Sequence of chain 2.B:
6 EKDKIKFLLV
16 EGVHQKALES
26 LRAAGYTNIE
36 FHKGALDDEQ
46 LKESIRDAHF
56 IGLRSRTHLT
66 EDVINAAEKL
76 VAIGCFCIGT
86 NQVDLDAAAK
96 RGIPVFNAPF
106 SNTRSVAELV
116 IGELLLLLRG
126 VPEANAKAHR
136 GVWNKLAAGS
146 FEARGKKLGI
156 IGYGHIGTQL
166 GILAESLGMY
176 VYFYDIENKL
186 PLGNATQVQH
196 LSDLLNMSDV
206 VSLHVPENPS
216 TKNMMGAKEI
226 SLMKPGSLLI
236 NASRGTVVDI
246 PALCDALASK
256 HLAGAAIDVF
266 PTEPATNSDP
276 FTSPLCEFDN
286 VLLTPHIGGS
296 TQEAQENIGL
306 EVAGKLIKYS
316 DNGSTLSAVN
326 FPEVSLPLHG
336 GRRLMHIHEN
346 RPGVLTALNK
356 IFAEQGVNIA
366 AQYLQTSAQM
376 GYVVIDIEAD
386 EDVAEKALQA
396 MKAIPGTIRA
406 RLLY

Sequence of chain 1.A:
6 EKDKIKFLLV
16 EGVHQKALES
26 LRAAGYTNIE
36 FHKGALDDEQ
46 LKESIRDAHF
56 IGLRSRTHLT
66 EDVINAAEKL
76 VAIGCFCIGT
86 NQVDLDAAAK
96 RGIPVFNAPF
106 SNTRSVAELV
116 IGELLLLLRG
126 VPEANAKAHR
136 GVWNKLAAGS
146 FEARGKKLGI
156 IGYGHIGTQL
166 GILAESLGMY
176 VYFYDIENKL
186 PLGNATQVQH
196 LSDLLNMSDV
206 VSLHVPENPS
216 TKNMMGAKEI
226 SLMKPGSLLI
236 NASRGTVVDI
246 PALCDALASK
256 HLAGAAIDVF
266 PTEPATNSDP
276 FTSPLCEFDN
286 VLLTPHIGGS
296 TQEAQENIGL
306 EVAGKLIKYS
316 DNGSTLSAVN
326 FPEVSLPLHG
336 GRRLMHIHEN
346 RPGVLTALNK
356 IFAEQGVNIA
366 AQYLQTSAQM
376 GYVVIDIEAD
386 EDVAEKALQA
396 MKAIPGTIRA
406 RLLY

This small molecule binds to this protein.
Small molecule (SMILES): N[C@@H](CO)C(=O)O

Binding-site contacts:
Ligand atom N contacts residue ILE364 of chain 1.A at 2.8 Å (h-bond).
Ligand atom OXT contacts residue THR371 of chain 2.B at 4.2 Å.
Ligand atom OXT contacts residue GLU344 of chain 2.B at 3.5 Å (salt-bridge).
Ligand atom OG contacts residue LEU350 of chain 2.B at 4.3 Å.
Ligand atom CB contacts residue ARG346 of chain 2.B at 3.2 Å.
Ligand atom O contacts residue HIS343 of chain 2.B at 2.7 Å (h-bond).
Ligand atom C contacts residue ILE364 of chain 1.A at 3.9 Å (hydrophobic).
Ligand atom N contacts residue ASN345 of chain 2.B at 2.8 Å (h-bond).
Ligand atom CA contacts residue ASN345 of chain 2.B at 3.8 Å.
Ligand atom CB contacts residue ASN363 of chain 1.A at 4.3 Å.
Ligand atom OG contacts residue GLY348 of chain 2.B at 3.8 Å.
Ligand atom OXT contacts residue ARG346 of chain 2.B at 3.5 Å (salt-bridge).
Ligand atom CB contacts residue ILE364 of chain 1.A at 4.2 Å (hydrophobic).
Ligand atom CA contacts residue ASN363 of chain 1.A at 3.8 Å.
Ligand atom OG contacts residue ASN363 of chain 1.A at 4.0 Å.
Ligand atom CB contacts residue GLY348 of chain 2.B at 4.4 Å.
Ligand atom OXT contacts residue HIS343 of chain 2.B at 3.0 Å (h-bond).
Ligand atom O contacts residue ILE364 of chain 1.A at 4.4 Å.
Ligand atom O contacts residue LEU369 of chain 2.B at 3.5 Å.
Ligand atom CA contacts residue ARG346 of chain 2.B at 3.8 Å.
Ligand atom O contacts residue LEU350 of chain 2.B at 4.5 Å.
Ligand atom C contacts residue ASN345 of chain 2.B at 3.7 Å.
Ligand atom C contacts residue HIS343 of chain 2.B at 3.1 Å.
Ligand atom OG contacts residue ILE364 of chain 1.A at 3.6 Å.
Ligand atom OG contacts residue ARG346 of chain 2.B at 3.5 Å (salt-bridge).
Ligand atom CB contacts residue LEU350 of chain 2.B at 3.7 Å (hydrophobic).
Ligand atom OXT contacts residue ASN345 of chain 2.B at 3.1 Å (h-bond).
Ligand atom CB contacts residue VAL349 of chain 2.B at 4.0 Å (hydrophobic).
Ligand atom N contacts residue ARG346 of chain 2.B at 3.4 Å (salt-bridge).
Ligand atom CA contacts residue ILE364 of chain 1.A at 3.0 Å (hydrophobic).
Ligand atom N contacts residue ASN363 of chain 1.A at 2.3 Å (h-bond).
Ligand atom C contacts residue ARG346 of chain 2.B at 4.2 Å.
Ligand atom OG contacts residue VAL349 of chain 2.B at 4.3 Å.
Ligand atom OG contacts residue PRO347 of chain 2.B at 3.9 Å.